Sequence of chain 1.E:
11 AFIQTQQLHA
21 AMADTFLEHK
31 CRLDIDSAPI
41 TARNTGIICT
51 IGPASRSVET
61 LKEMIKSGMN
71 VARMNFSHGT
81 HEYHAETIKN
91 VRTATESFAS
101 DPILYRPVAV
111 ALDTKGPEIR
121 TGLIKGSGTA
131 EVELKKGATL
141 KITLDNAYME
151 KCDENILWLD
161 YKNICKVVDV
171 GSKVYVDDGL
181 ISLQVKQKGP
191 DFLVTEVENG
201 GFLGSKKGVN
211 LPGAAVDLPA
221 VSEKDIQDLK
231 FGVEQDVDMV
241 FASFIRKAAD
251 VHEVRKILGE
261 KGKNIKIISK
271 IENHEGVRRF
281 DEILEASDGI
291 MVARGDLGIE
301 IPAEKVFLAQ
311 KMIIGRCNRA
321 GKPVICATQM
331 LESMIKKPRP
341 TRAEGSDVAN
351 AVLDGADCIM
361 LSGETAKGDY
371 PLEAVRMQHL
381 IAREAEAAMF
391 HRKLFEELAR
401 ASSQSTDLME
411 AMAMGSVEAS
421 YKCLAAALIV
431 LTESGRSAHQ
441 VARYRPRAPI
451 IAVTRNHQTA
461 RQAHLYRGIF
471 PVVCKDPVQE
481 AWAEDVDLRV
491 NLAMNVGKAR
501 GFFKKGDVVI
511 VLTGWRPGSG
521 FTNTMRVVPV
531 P

Binding-site contacts:
Ligand atom O3 contacts residue ASP296 of chain 1.E at 4.4 Å.
Ligand atom C contacts residue GLU272 of chain 1.E at 3.6 Å.
Ligand atom O contacts residue ASP296 of chain 1.E at 3.8 Å.
Ligand atom OXT contacts residue ASP296 of chain 1.E at 2.9 Å (salt-bridge).
Ligand atom O3 contacts residue MN1 of chain 1.ZA at 2.4 Å.
Ligand atom CA contacts residue THR328 of chain 1.E at 3.7 Å.
Ligand atom CA contacts residue ALA293 of chain 1.E at 3.7 Å (hydrophobic).
Ligand atom OXT contacts residue GLU272 of chain 1.E at 2.7 Å (salt-bridge).
Ligand atom O contacts residue GLY295 of chain 1.E at 2.8 Å (h-bond).
Ligand atom CB contacts residue ALA327 of chain 1.E at 4.3 Å (hydrophobic).
Ligand atom C contacts residue THR328 of chain 1.E at 3.5 Å.
Ligand atom C contacts residue ASP296 of chain 1.E at 3.9 Å.
Ligand atom CB contacts residue ARG73 of chain 1.E at 4.1 Å.
Ligand atom O contacts residue MN1 of chain 1.ZA at 4.0 Å.
Ligand atom O contacts residue ARG294 of chain 1.E at 3.5 Å (salt-bridge).
Ligand atom CA contacts residue MN1 of chain 1.ZA at 2.9 Å.
Ligand atom C contacts residue MN1 of chain 1.ZA at 2.8 Å.
Ligand atom CB contacts residue ALA293 of chain 1.E at 3.9 Å (hydrophobic).
Ligand atom OXT contacts residue MN1 of chain 1.ZA at 1.9 Å.
Ligand atom CB contacts residue MET360 of chain 1.E at 4.0 Å (hydrophobic).
Ligand atom C contacts residue GLY295 of chain 1.E at 3.8 Å.
Ligand atom CA contacts residue GLU272 of chain 1.E at 3.8 Å.
Ligand atom CB contacts residue THR328 of chain 1.E at 3.0 Å.
Ligand atom CB contacts residue MN1 of chain 1.ZA at 4.4 Å.
Ligand atom CB contacts residue LYS270 of chain 1.E at 4.0 Å.
Ligand atom OXT contacts residue ALA293 of chain 1.E at 3.8 Å.
Ligand atom O3 contacts residue ALA293 of chain 1.E at 4.2 Å.
Ligand atom C contacts residue ALA293 of chain 1.E at 3.6 Å (hydrophobic).
Ligand atom O3 contacts residue LYS270 of chain 1.E at 2.7 Å (salt-bridge).
Ligand atom O contacts residue ALA293 of chain 1.E at 3.4 Å.
Ligand atom C contacts residue ARG294 of chain 1.E at 4.3 Å.
Ligand atom CB contacts residue MET291 of chain 1.E at 3.9 Å (hydrophobic).
Ligand atom O3 contacts residue GLU272 of chain 1.E at 3.5 Å (salt-bridge).
Ligand atom OXT contacts residue GLY295 of chain 1.E at 3.9 Å.
Ligand atom O contacts residue THR328 of chain 1.E at 2.6 Å (h-bond).
Ligand atom O3 contacts residue ARG73 of chain 1.E at 4.2 Å.
Ligand atom CA contacts residue LYS270 of chain 1.E at 3.7 Å.

A protein and the small-molecule ligand that binds it are described below.
Small molecule (SMILES): CC(=O)C(=O)O